This protein binds this small molecule.
Small molecule (SMILES): CO[P](=O)(O)OC[C@H]1O[C@@H](n2ccc(N)nc2=O)C[C@@H]1O[P](=O)(O)OC[C@H]1O[C@@H](n2cnc3c(N)ncnc32)C[C@@H]1O[P](=O)(O)OC[C@H]1O[C@@H](n2ccc(N)nc2=O)C[C@@H]1O

Binding-site contacts:
Ligand atom C5 contacts residue PHE78 of chain 1.A at 3.4 Å (hydrophobic).
Ligand atom N4 contacts residue PHE199 of chain 1.A at 3.1 Å.
Ligand atom OP1 contacts residue ARG152 of chain 1.A at 2.9 Å (salt-bridge).
Ligand atom C5 contacts residue PHE78 of chain 1.A at 3.9 Å (hydrophobic).
Ligand atom OP2 contacts residue ARG117 of chain 1.A at 3.5 Å (salt-bridge).
Ligand atom N7 contacts residue PHE78 of chain 1.A at 3.0 Å.
Ligand atom O2 contacts residue PHE199 of chain 1.A at 3.9 Å.
Ligand atom C5' contacts residue GLN112 of chain 1.A at 3.8 Å.
Ligand atom OP1 contacts residue MG1 of chain 1.G at 2.7 Å.
Ligand atom O3' contacts residue GLY114 of chain 1.A at 3.5 Å (h-bond).
Ligand atom O3' contacts residue MET113 of chain 1.A at 3.5 Å.
Ligand atom C2 contacts residue PHE199 of chain 1.A at 3.8 Å (hydrophobic).
Ligand atom O2 contacts residue GLY114 of chain 1.A at 3.6 Å.
Ligand atom N3 contacts residue PHE78 of chain 1.A at 3.8 Å.
Ligand atom N6 contacts residue PHE78 of chain 1.A at 3.4 Å.
Ligand atom C4 contacts residue PHE199 of chain 1.A at 3.3 Å (hydrophobic).
Ligand atom N3 contacts residue LYS119 of chain 1.A at 3.9 Å.
Ligand atom C4' contacts residue GLN112 of chain 1.A at 3.7 Å.
Ligand atom OP2 contacts residue ARG152 of chain 1.A at 2.9 Å (salt-bridge).
Ligand atom C5' contacts residue ASP66 of chain 1.A at 3.9 Å.
Ligand atom O4' contacts residue PHE78 of chain 1.A at 3.4 Å.
Ligand atom C1' contacts residue GLY114 of chain 1.A at 3.5 Å.
Ligand atom N3 contacts residue PHE199 of chain 1.A at 3.4 Å.
Ligand atom N1 contacts residue PHE78 of chain 1.A at 3.6 Å.
Ligand atom O3' contacts residue ASP66 of chain 1.A at 3.5 Å (salt-bridge).
Ligand atom C6 contacts residue PHE78 of chain 1.A at 3.3 Å (hydrophobic).
Ligand atom C8 contacts residue PHE78 of chain 1.A at 3.2 Å (hydrophobic).
Ligand atom N1 contacts residue PHE78 of chain 1.A at 3.6 Å.
Ligand atom C6 contacts residue PHE78 of chain 1.A at 3.5 Å (hydrophobic).
Ligand atom OP1 contacts residue ASP66 of chain 1.A at 3.6 Å (salt-bridge).
Ligand atom C5' contacts residue ASN111 of chain 1.A at 3.2 Å.
Ligand atom C4 contacts residue PHE78 of chain 1.A at 3.4 Å (hydrophobic).
Ligand atom C2 contacts residue PHE78 of chain 1.A at 3.7 Å (hydrophobic).
Ligand atom N9 contacts residue PHE78 of chain 1.A at 3.5 Å.
Ligand atom OP1 contacts residue MET113 of chain 1.A at 2.9 Å (h-bond).
Ligand atom P contacts residue ARG152 of chain 1.A at 3.7 Å.
Ligand atom O4' contacts residue GLY114 of chain 1.A at 3.3 Å.
Ligand atom C4' contacts residue GLY114 of chain 1.A at 3.8 Å.
Ligand atom OP1 contacts residue GLN112 of chain 1.A at 3.6 Å.
Ligand atom OP1 contacts residue ASN111 of chain 1.A at 3.5 Å (h-bond).

Sequence of chain 1.A:
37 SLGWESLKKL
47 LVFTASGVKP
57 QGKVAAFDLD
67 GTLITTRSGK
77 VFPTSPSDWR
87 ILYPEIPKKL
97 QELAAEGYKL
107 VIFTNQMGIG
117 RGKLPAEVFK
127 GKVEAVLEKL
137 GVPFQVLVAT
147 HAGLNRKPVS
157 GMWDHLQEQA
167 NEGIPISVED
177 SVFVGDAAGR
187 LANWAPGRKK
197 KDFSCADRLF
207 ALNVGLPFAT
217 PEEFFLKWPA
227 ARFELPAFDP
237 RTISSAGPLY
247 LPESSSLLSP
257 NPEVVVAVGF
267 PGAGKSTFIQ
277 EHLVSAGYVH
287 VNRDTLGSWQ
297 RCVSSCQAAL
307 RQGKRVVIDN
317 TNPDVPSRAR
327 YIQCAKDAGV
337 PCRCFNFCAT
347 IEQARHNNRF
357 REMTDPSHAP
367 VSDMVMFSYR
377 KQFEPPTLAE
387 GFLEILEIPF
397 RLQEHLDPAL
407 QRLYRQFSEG